This small molecule binds to this protein.
Small molecule (SMILES): O=c1[nH]cnc2nc[nH]c12

Binding-site contacts:
Ligand atom C6 contacts residue ASN257 of chain 1.D at 3.9 Å.
Ligand atom N9 contacts residue ALA131 of chain 1.D at 4.0 Å.
Ligand atom C8 contacts residue ACT1 of chain 1.L at 4.0 Å.
Ligand atom N3 contacts residue VAL231 of chain 1.D at 3.6 Å (h-bond).
Ligand atom C4 contacts residue VAL231 of chain 1.D at 3.7 Å (hydrophobic).
Ligand atom N9 contacts residue ALA130 of chain 1.D at 3.7 Å.
Ligand atom N7 contacts residue ALA131 of chain 1.D at 3.6 Å.
Ligand atom N1 contacts residue VAL231 of chain 1.D at 3.9 Å.
Ligand atom O6 contacts residue GLU215 of chain 1.D at 3.5 Å (salt-bridge).
Ligand atom C6 contacts residue GLY132 of chain 1.D at 3.8 Å.
Ligand atom N3 contacts residue GLY232 of chain 1.D at 3.5 Å.
Ligand atom C8 contacts residue ALA131 of chain 1.D at 3.6 Å (hydrophobic).
Ligand atom C6 contacts residue GLU215 of chain 1.D at 3.6 Å.
Ligand atom C8 contacts residue VAL285 of chain 1.D at 3.9 Å (hydrophobic).
Ligand atom N1 contacts residue GLU215 of chain 1.D at 2.7 Å (salt-bridge).
Ligand atom C5 contacts residue VAL231 of chain 1.D at 3.9 Å (hydrophobic).
Ligand atom C8 contacts residue ALA130 of chain 1.D at 3.8 Å (hydrophobic).
Ligand atom C4 contacts residue GLY132 of chain 1.D at 4.0 Å.
Ligand atom N7 contacts residue ASN257 of chain 1.D at 2.8 Å (h-bond).
Ligand atom C6 contacts residue PHE214 of chain 1.D at 3.6 Å (hydrophobic).
Ligand atom N9 contacts residue ACT1 of chain 1.L at 3.5 Å.
Ligand atom C2 contacts residue MSE233 of chain 1.D at 3.5 Å.
Ligand atom C8 contacts residue GLY132 of chain 1.D at 3.9 Å.
Ligand atom C5 contacts residue PHE214 of chain 1.D at 3.8 Å (hydrophobic).
Ligand atom N1 contacts residue PHE214 of chain 1.D at 3.9 Å.
Ligand atom C5 contacts residue ALA131 of chain 1.D at 4.0 Å (hydrophobic).
Ligand atom O6 contacts residue ASN257 of chain 1.D at 2.9 Å (h-bond).
Ligand atom C5 contacts residue GLY132 of chain 1.D at 3.4 Å.
Ligand atom N7 contacts residue GLY132 of chain 1.D at 3.4 Å (h-bond).
Ligand atom N7 contacts residue VAL285 of chain 1.D at 4.0 Å.
Ligand atom C8 contacts residue THR256 of chain 1.D at 3.4 Å.
Ligand atom C2 contacts residue GLU215 of chain 1.D at 3.2 Å.
Ligand atom C2 contacts residue VAL231 of chain 1.D at 3.7 Å (hydrophobic).
Ligand atom O6 contacts residue GLY132 of chain 1.D at 3.5 Å.
Ligand atom C8 contacts residue ASN257 of chain 1.D at 3.8 Å.
Ligand atom N7 contacts residue THR256 of chain 1.D at 3.5 Å (h-bond).
Ligand atom O6 contacts residue CYS259 of chain 1.D at 3.8 Å.
Ligand atom O6 contacts residue PHE214 of chain 1.D at 3.7 Å.
Ligand atom C5 contacts residue ASN257 of chain 1.D at 3.8 Å.
Ligand atom N3 contacts residue MSE233 of chain 1.D at 3.5 Å.

Sequence of chain 1.D:
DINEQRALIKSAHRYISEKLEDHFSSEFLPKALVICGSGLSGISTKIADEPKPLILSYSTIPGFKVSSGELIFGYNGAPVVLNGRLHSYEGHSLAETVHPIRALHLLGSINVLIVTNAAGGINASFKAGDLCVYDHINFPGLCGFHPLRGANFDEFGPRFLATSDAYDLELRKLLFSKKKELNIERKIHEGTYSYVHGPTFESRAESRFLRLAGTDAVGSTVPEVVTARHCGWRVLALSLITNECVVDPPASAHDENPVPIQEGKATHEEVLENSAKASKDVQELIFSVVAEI